Binding-site contacts:
Ligand atom C7 contacts residue LEU137 of chain 2.D at 4.5 Å (hydrophobic).
Ligand atom C1 contacts residue TYR135 of chain 2.D at 3.7 Å (hydrophobic).
Ligand atom O7 contacts residue ASN118 of chain 2.D at 3.0 Å (h-bond).
Ligand atom C8 contacts residue ASP290 of chain 2.D at 3.7 Å.
Ligand atom C8 contacts residue ARG95 of chain 2.F at 4.3 Å.
Ligand atom C3 contacts residue TYR135 of chain 2.D at 3.8 Å (hydrophobic).
Ligand atom C8 contacts residue LEU137 of chain 2.D at 4.0 Å (hydrophobic).
Ligand atom C7 contacts residue VAL104 of chain 2.D at 4.4 Å (hydrophobic).
Ligand atom C1 contacts residue ASN118 of chain 2.D at 1.4 Å.
Ligand atom C8 contacts residue VAL104 of chain 2.D at 4.1 Å (hydrophobic).
Ligand atom N2 contacts residue TYR135 of chain 2.D at 4.0 Å.
Ligand atom C5 contacts residue ASN118 of chain 2.D at 3.6 Å.
Ligand atom O7 contacts residue VAL104 of chain 2.D at 3.8 Å.
Ligand atom C2 contacts residue ASN118 of chain 2.D at 2.5 Å.
Ligand atom C7 contacts residue ASN118 of chain 2.D at 3.2 Å.
Ligand atom O4 contacts residue TYR135 of chain 2.D at 4.2 Å.
Ligand atom O6 contacts residue TYR135 of chain 2.D at 4.3 Å.
Ligand atom C4 contacts residue TYR135 of chain 2.D at 4.4 Å (hydrophobic).
Ligand atom C2 contacts residue TYR135 of chain 2.D at 4.0 Å (hydrophobic).
Ligand atom O5 contacts residue TYR135 of chain 2.D at 4.2 Å.
Ligand atom O3 contacts residue TYR135 of chain 2.D at 4.2 Å.
Ligand atom C8 contacts residue ASN118 of chain 2.D at 4.5 Å.
Ligand atom N2 contacts residue ASN118 of chain 2.D at 3.0 Å (h-bond).
Ligand atom O5 contacts residue ASN118 of chain 2.D at 2.3 Å (h-bond).
Ligand atom C4 contacts residue ASN118 of chain 2.D at 4.2 Å.
Ligand atom C5 contacts residue TYR135 of chain 2.D at 4.1 Å (hydrophobic).
Ligand atom C3 contacts residue ASN118 of chain 2.D at 3.8 Å.
Ligand atom O6 contacts residue SER120 of chain 2.D at 4.5 Å.
Ligand atom O7 contacts residue TYR135 of chain 2.D at 4.3 Å.
Ligand atom C8 contacts residue ILE291 of chain 2.D at 4.4 Å (hydrophobic).

A small-molecule ligand and the protein it binds are described below.
Small molecule (SMILES): CC(=O)N[C@H]1[C@H](O[C@H]2[C@H](O)[C@@H](NC(C)=O)CO[C@@H]2CO)O[C@H](CO)[C@@H](O[C@@H]2O[C@H](CO[C@H]3O[C@H](CO)[C@@H](O)[C@H](O)[C@@H]3O)[C@@H](O)[C@H](O[C@H]3O[C@H](CO)[C@@H](O)[C@H](O)[C@@H]3O)[C@@H]2O)[C@@H]1O

Sequence of chain 2.D:
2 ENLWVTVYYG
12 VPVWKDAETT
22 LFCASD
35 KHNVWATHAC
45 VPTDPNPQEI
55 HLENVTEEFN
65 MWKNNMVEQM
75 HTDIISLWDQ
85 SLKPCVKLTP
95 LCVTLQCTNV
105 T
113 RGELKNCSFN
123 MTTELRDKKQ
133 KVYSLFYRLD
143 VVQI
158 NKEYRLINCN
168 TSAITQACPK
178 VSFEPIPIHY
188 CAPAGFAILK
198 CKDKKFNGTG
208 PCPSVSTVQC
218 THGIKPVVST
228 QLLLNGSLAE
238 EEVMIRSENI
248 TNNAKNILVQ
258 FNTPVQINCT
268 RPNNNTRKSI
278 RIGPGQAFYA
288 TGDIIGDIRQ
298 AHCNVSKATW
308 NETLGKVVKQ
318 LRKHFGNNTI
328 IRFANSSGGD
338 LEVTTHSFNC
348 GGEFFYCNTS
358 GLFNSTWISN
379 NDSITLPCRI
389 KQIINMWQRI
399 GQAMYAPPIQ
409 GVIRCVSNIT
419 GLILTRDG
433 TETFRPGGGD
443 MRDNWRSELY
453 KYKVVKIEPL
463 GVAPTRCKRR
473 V

Sequence of chain 2.F:
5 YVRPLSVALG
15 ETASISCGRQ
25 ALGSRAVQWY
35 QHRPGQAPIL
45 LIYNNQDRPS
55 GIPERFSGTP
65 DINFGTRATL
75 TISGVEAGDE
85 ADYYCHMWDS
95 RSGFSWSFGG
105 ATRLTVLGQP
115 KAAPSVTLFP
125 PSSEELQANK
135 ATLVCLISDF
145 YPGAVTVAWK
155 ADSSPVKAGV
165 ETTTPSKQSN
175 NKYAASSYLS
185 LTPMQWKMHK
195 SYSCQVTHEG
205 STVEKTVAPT